Sequence of chain 1.A:
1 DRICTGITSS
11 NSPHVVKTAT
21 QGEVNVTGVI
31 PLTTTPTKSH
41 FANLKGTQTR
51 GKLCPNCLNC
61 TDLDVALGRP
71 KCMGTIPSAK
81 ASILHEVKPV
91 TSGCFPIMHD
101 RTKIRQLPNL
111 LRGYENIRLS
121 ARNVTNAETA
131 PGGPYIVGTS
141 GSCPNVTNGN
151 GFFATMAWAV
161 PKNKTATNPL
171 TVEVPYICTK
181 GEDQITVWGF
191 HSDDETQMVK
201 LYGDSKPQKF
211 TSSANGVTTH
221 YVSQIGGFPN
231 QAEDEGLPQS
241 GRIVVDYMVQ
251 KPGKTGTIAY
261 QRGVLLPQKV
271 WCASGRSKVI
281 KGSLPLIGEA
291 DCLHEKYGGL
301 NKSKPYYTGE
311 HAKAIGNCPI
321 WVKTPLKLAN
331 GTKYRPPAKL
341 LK

Binding-site contacts:
Ligand atom C2 contacts residue ILE45 of chain 1.B at 4.0 Å (hydrophobic).
Ligand atom O7 contacts residue ILE30 of chain 1.A at 3.5 Å.
Ligand atom C8 contacts residue ILE30 of chain 1.A at 3.9 Å (hydrophobic).
Ligand atom O4 contacts residue ILE45 of chain 1.B at 3.7 Å.
Ligand atom C4 contacts residue ILE45 of chain 1.B at 4.5 Å (hydrophobic).
Ligand atom C7 contacts residue ASN330 of chain 1.A at 3.5 Å.
Ligand atom C2 contacts residue ASN330 of chain 1.A at 2.5 Å.
Ligand atom O5 contacts residue ASN330 of chain 1.A at 2.4 Å (h-bond).
Ligand atom C1 contacts residue ASN330 of chain 1.A at 1.4 Å.
Ligand atom N2 contacts residue ILE45 of chain 1.B at 4.1 Å.
Ligand atom O7 contacts residue THR49 of chain 1.B at 3.6 Å.
Ligand atom N2 contacts residue ASN330 of chain 1.A at 2.8 Å (h-bond).
Ligand atom O7 contacts residue ASN330 of chain 1.A at 3.3 Å (h-bond).
Ligand atom C7 contacts residue ILE30 of chain 1.A at 3.3 Å (hydrophobic).
Ligand atom C7 contacts residue ILE45 of chain 1.B at 4.4 Å (hydrophobic).
Ligand atom O7 contacts residue ILE45 of chain 1.B at 3.7 Å.
Ligand atom C1 contacts residue ILE45 of chain 1.B at 4.4 Å (hydrophobic).
Ligand atom C5 contacts residue ILE45 of chain 1.B at 4.2 Å (hydrophobic).
Ligand atom O6 contacts residue TRP21 of chain 1.B at 4.0 Å.
Ligand atom C3 contacts residue ILE45 of chain 1.B at 4.0 Å (hydrophobic).
Ligand atom C7 contacts residue THR49 of chain 1.B at 3.7 Å.
Ligand atom N2 contacts residue ILE30 of chain 1.A at 3.4 Å.
Ligand atom C8 contacts residue THR49 of chain 1.B at 2.8 Å.
Ligand atom C4 contacts residue ASN330 of chain 1.A at 4.2 Å.
Ligand atom C5 contacts residue ASN330 of chain 1.A at 3.6 Å.
Ligand atom O7 contacts residue ILE48 of chain 1.B at 3.7 Å.
Ligand atom C3 contacts residue ASN330 of chain 1.A at 3.7 Å.

Sequence of chain 1.B:
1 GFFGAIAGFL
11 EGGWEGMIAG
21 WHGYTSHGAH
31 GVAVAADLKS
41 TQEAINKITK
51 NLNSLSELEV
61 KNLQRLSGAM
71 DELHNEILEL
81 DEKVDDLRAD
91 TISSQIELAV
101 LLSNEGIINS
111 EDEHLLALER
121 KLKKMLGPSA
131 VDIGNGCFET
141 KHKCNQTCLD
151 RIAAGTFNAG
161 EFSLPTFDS

A small-molecule ligand and the protein it binds are described below.
Small molecule (SMILES): CC(=O)N[C@H]1[C@H](O[C@H]2[C@H](O)[C@@H](NC(C)=O)CO[C@@H]2CO)O[C@H](CO)[C@@H](O)[C@@H]1O